Sequence of chain 4.A:
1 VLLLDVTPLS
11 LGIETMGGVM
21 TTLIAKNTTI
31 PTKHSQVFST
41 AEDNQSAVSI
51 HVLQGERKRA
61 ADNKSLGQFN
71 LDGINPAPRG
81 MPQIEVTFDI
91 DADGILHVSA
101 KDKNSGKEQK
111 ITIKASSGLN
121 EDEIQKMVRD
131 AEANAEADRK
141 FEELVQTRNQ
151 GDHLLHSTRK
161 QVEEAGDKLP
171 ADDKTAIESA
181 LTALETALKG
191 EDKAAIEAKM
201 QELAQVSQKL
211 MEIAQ

This small molecule binds to this protein.
Small molecule (SMILES): CC(C)C[C@H](NC(=O)[C@H](CC(C)C)NC(=O)[C@H](CCCN=C(N)N)NC(=O)[C@@H](N)CC(N)=O)C(=O)N[C@@H](CC(C)C)C(=O)N[C@H](C(=O)NCC=O)[C@@H](C)O.O

Sequence of chain 2.A:
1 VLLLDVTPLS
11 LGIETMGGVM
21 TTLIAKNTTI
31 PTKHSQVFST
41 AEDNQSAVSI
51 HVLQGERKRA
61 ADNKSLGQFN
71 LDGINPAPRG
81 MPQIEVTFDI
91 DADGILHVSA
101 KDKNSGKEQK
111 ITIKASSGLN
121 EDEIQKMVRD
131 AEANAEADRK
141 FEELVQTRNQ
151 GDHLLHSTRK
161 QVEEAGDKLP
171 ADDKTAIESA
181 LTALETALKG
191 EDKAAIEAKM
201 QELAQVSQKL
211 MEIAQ

Binding-site contacts:
Ligand atom N contacts residue SER49 of chain 2.A at 2.4 Å (h-bond).
Ligand atom C contacts residue SER39 of chain 2.A at 3.4 Å.
Ligand atom O contacts residue SER49 of chain 2.A at 3.0 Å (h-bond).
Ligand atom CA contacts residue ALA47 of chain 2.A at 3.8 Å (hydrophobic).
Ligand atom N contacts residue GLN146 of chain 4.A at 3.1 Å (h-bond).
Ligand atom O contacts residue PHE38 of chain 2.A at 3.2 Å.
Ligand atom OG1 contacts residue ALA47 of chain 2.A at 3.7 Å.
Ligand atom CD2 contacts residue THR40 of chain 2.A at 3.6 Å.
Ligand atom CD1 contacts residue ARG79 of chain 2.A at 3.8 Å.
Ligand atom O contacts residue VAL48 of chain 2.A at 3.5 Å.
Ligand atom N contacts residue GLN150 of chain 4.A at 3.8 Å.
Ligand atom C contacts residue GLN45 of chain 2.A at 3.4 Å.
Ligand atom CB contacts residue SER39 of chain 2.A at 3.7 Å.
Ligand atom C contacts residue SER49 of chain 2.A at 3.4 Å.
Ligand atom O contacts residue SER39 of chain 2.A at 2.9 Å (h-bond).
Ligand atom CD1 contacts residue ILE50 of chain 2.A at 3.7 Å (hydrophobic).
Ligand atom O contacts residue MET16 of chain 2.A at 2.9 Å (h-bond).
Ligand atom CB contacts residue PHE38 of chain 2.A at 3.6 Å (hydrophobic).
Ligand atom CB contacts residue ALA41 of chain 2.A at 3.8 Å (hydrophobic).
Ligand atom CD1 contacts residue PHE38 of chain 2.A at 3.7 Å (hydrophobic).
Ligand atom CB contacts residue ALA47 of chain 2.A at 3.5 Å (hydrophobic).
Ligand atom N contacts residue SER39 of chain 2.A at 2.7 Å (h-bond).
Ligand atom O contacts residue THR15 of chain 2.A at 3.5 Å.
Ligand atom CD1 contacts residue ALA41 of chain 2.A at 3.8 Å (hydrophobic).
Ligand atom CA contacts residue SER49 of chain 2.A at 3.8 Å.
Ligand atom CD2 contacts residue ILE13 of chain 2.A at 3.7 Å (hydrophobic).
Ligand atom C contacts residue SER49 of chain 2.A at 3.3 Å.
Ligand atom CD2 contacts residue GLU14 of chain 2.A at 3.2 Å.
Ligand atom CA contacts residue SER39 of chain 2.A at 3.2 Å.
Ligand atom CD2 contacts residue ALA41 of chain 2.A at 3.7 Å (hydrophobic).
Ligand atom CD1 contacts residue THR40 of chain 2.A at 3.8 Å.
Ligand atom O contacts residue ALA41 of chain 2.A at 3.2 Å (h-bond).
Ligand atom NE contacts residue THR15 of chain 2.A at 3.8 Å.
Ligand atom OD1 contacts residue HIS153 of chain 4.A at 3.7 Å.
Ligand atom CA contacts residue SER49 of chain 2.A at 3.4 Å.
Ligand atom CG2 contacts residue ALA47 of chain 2.A at 2.8 Å (hydrophobic).
Ligand atom OG1 contacts residue GLN45 of chain 2.A at 3.2 Å.
Ligand atom CG contacts residue THR15 of chain 2.A at 3.8 Å.
Ligand atom O contacts residue GLN45 of chain 2.A at 3.0 Å (h-bond).
Ligand atom N contacts residue GLN45 of chain 2.A at 3.6 Å (h-bond).